This small molecule binds to this protein.
Small molecule (SMILES): COc1ccc(C2(c3cc(-c4sc(C)nc4C)[nH]n3)CC2)cc1

Binding-site contacts:
Ligand atom C01 contacts residue TYR67 of chain 1.C at 3.5 Å (hydrophobic).
Ligand atom C11 contacts residue ILE90 of chain 1.C at 3.6 Å (hydrophobic).
Ligand atom C05 contacts residue ILE90 of chain 1.C at 3.7 Å (hydrophobic).
Ligand atom C14 contacts residue GLY65 of chain 1.C at 3.9 Å.
Ligand atom N12 contacts residue GLU89 of chain 1.C at 3.3 Å (salt-bridge).
Ligand atom C21 contacts residue TRP142 of chain 1.C at 3.5 Å (hydrophobic).
Ligand atom C01 contacts residue ASN40 of chain 1.C at 3.6 Å.
Ligand atom C18 contacts residue MET39 of chain 1.C at 3.7 Å (hydrophobic).
Ligand atom S04 contacts residue TRP142 of chain 1.C at 3.3 Å.
Ligand atom C09 contacts residue SER118 of chain 1.C at 3.5 Å.
Ligand atom N12 contacts residue ILE90 of chain 1.C at 3.1 Å (h-bond).
Ligand atom N13 contacts residue ILE90 of chain 1.C at 3.9 Å.
Ligand atom C05 contacts residue HIS141 of chain 1.C at 3.7 Å.
Ligand atom N12 contacts residue GLY65 of chain 1.C at 3.8 Å.
Ligand atom C03 contacts residue GLU89 of chain 1.C at 3.6 Å.
Ligand atom C14 contacts residue GLU89 of chain 1.C at 3.7 Å.
Ligand atom C20 contacts residue TRP142 of chain 1.C at 3.3 Å (hydrophobic).
Ligand atom C15 contacts residue TRP142 of chain 1.C at 3.8 Å (hydrophobic).
Ligand atom C15 contacts residue HIS141 of chain 1.C at 3.5 Å.
Ligand atom C09 contacts residue ARG145 of chain 1.C at 3.5 Å.
Ligand atom C10 contacts residue GLY116 of chain 1.C at 3.8 Å.
Ligand atom N13 contacts residue GLU89 of chain 1.C at 2.6 Å (salt-bridge).
Ligand atom N13 contacts residue GLY65 of chain 1.C at 3.6 Å.
Ligand atom C06 contacts residue ILE90 of chain 1.C at 3.9 Å (hydrophobic).
Ligand atom C18 contacts residue TRP142 of chain 1.C at 3.7 Å (hydrophobic).
Ligand atom N07 contacts residue ALA117 of chain 1.C at 3.8 Å.
Ligand atom C17 contacts residue MET39 of chain 1.C at 3.8 Å (hydrophobic).
Ligand atom C09 contacts residue TRP142 of chain 1.C at 3.8 Å (hydrophobic).
Ligand atom C19 contacts residue MET39 of chain 1.C at 3.9 Å (hydrophobic).
Ligand atom C09 contacts residue GLN119 of chain 1.C at 3.4 Å.
Ligand atom C10 contacts residue MET88 of chain 1.C at 3.7 Å (hydrophobic).
Ligand atom N07 contacts residue SER118 of chain 1.C at 3.0 Å (h-bond).
Ligand atom C10 contacts residue ILE90 of chain 1.C at 3.8 Å (hydrophobic).
Ligand atom C03 contacts residue TYR67 of chain 1.C at 3.7 Å (hydrophobic).
Ligand atom C06 contacts residue SER118 of chain 1.C at 3.9 Å.
Ligand atom C01 contacts residue GLY65 of chain 1.C at 3.8 Å.
Ligand atom O22 contacts residue TRP142 of chain 1.C at 3.9 Å.
Ligand atom C19 contacts residue TRP142 of chain 1.C at 3.4 Å (hydrophobic).
Ligand atom C11 contacts residue HIS141 of chain 1.C at 3.7 Å.
Ligand atom C08 contacts residue SER118 of chain 1.C at 3.6 Å.

Sequence of chain 1.C:
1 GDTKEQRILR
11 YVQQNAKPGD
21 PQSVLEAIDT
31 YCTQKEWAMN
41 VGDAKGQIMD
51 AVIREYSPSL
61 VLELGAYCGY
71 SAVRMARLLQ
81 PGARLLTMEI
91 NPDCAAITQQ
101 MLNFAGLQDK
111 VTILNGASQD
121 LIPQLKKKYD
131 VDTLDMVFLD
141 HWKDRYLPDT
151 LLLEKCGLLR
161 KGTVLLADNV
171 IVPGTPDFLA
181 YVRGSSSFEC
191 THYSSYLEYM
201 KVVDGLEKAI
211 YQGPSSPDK